Sequence of chain 1.B:
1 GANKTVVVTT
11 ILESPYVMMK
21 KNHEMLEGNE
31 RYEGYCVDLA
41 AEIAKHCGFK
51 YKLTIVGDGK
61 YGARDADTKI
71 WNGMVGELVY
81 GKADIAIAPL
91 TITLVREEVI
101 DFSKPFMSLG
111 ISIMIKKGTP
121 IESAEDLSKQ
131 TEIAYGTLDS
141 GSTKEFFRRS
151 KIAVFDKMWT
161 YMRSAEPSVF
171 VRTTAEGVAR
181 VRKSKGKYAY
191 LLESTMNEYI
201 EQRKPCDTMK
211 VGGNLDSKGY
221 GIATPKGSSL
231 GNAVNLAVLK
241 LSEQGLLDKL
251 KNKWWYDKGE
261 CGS

A protein and the small-molecule ligand that binds it are described below.
Small molecule (SMILES): NS(=O)(=O)c1cc2c(cc1Cl)N[C@H]([C@H]1C[C@H]3C=C[C@@H]1C3)NS2(=O)=O

Sequence of chain 2.B:
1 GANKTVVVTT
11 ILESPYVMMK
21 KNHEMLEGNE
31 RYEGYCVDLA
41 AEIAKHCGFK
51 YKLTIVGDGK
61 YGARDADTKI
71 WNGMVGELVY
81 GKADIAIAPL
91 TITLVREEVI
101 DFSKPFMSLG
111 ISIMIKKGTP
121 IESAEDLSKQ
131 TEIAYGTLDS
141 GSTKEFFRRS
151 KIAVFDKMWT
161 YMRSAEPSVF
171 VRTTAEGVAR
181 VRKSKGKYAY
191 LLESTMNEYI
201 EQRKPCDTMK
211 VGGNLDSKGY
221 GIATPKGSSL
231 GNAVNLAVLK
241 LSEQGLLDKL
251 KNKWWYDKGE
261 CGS

Binding-site contacts:
Ligand atom CL contacts residue ASP248 of chain 1.B at 3.4 Å.
Ligand atom S1 contacts residue SER108 of chain 1.B at 3.7 Å.
Ligand atom O2 contacts residue PRO105 of chain 1.B at 3.5 Å.
Ligand atom O3 contacts residue SER108 of chain 1.B at 3.1 Å (h-bond).
Ligand atom O3 contacts residue MET107 of chain 1.B at 3.5 Å.
Ligand atom C14 contacts residue SER242 of chain 1.B at 3.7 Å.
Ligand atom C10 contacts residue SER217 of chain 2.B at 3.1 Å.
Ligand atom C9 contacts residue SER217 of chain 2.B at 3.8 Å.
Ligand atom C14 contacts residue SER217 of chain 2.B at 3.5 Å.
Ligand atom C6 contacts residue SER242 of chain 1.B at 3.2 Å.
Ligand atom C7 contacts residue LYS104 of chain 1.B at 3.7 Å.
Ligand atom N3 contacts residue SER217 of chain 2.B at 3.3 Å (h-bond).
Ligand atom C8 contacts residue PRO105 of chain 1.B at 3.6 Å (hydrophobic).
Ligand atom C4 contacts residue GLY219 of chain 2.B at 3.5 Å.
Ligand atom O2 contacts residue SER108 of chain 1.B at 3.0 Å (h-bond).
Ligand atom S1 contacts residue PRO105 of chain 1.B at 3.9 Å.
Ligand atom C8 contacts residue SER217 of chain 2.B at 3.6 Å.
Ligand atom CL contacts residue LEU247 of chain 1.B at 3.7 Å.
Ligand atom O1 contacts residue LYS218 of chain 2.B at 3.9 Å.
Ligand atom O4 contacts residue LYS251 of chain 1.B at 3.7 Å.
Ligand atom C11 contacts residue SER217 of chain 2.B at 3.9 Å.
Ligand atom C10 contacts residue SER242 of chain 1.B at 3.8 Å.
Ligand atom C5 contacts residue ILE92 of chain 2.B at 3.8 Å (hydrophobic).
Ligand atom C11 contacts residue MET107 of chain 1.B at 3.7 Å (hydrophobic).
Ligand atom C2 contacts residue LYS104 of chain 1.B at 3.9 Å.
Ligand atom C12 contacts residue SER217 of chain 2.B at 3.8 Å.
Ligand atom N2 contacts residue SER242 of chain 1.B at 3.0 Å (h-bond).
Ligand atom C11 contacts residue SER108 of chain 1.B at 3.6 Å.
Ligand atom O1 contacts residue SER108 of chain 1.B at 3.5 Å (h-bond).
Ligand atom C4 contacts residue LYS218 of chain 2.B at 3.5 Å.
Ligand atom C3 contacts residue GLY219 of chain 2.B at 3.9 Å.
Ligand atom C7 contacts residue LEU239 of chain 1.B at 3.4 Å (hydrophobic).
Ligand atom C4 contacts residue ILE92 of chain 2.B at 3.9 Å (hydrophobic).
Ligand atom N2 contacts residue SER217 of chain 2.B at 3.0 Å (h-bond).
Ligand atom N1 contacts residue PRO105 of chain 1.B at 2.7 Å (h-bond).
Ligand atom C2 contacts residue PRO105 of chain 1.B at 3.5 Å (hydrophobic).
Ligand atom O2 contacts residue MET107 of chain 1.B at 3.3 Å.
Ligand atom C1 contacts residue SER242 of chain 1.B at 3.8 Å.
Ligand atom C1 contacts residue PRO105 of chain 1.B at 3.4 Å (hydrophobic).
Ligand atom C13 contacts residue SER217 of chain 2.B at 3.9 Å.